Sequence of chain 6.A:
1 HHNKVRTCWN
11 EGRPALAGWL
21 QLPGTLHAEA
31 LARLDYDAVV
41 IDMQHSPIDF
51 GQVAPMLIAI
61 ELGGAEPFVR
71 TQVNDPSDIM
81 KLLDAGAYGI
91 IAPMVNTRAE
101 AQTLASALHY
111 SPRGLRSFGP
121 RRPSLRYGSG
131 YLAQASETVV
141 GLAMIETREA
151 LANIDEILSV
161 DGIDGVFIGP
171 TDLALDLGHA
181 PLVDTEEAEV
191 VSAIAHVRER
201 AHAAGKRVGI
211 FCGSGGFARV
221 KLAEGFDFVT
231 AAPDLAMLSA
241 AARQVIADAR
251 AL

Binding-site contacts:
Ligand atom O1 contacts residue ASP172 of chain 6.A at 3.0 Å (salt-bridge).
Ligand atom C1 contacts residue ASP172 of chain 6.A at 3.8 Å.
Ligand atom C3 contacts residue ARG70 of chain 6.A at 3.9 Å.
Ligand atom O1 contacts residue THR171 of chain 6.A at 3.5 Å (h-bond).
Ligand atom O4 contacts residue GLY169 of chain 6.A at 3.3 Å.
Ligand atom C2 contacts residue GLU146 of chain 6.A at 3.6 Å.
Ligand atom O2 contacts residue PRO170 of chain 6.A at 2.9 Å (h-bond).
Ligand atom C2 contacts residue ARG70 of chain 6.A at 3.8 Å.
Ligand atom O1 contacts residue GLU146 of chain 6.A at 2.8 Å (salt-bridge).
Ligand atom O3 contacts residue MG1 of chain 6.E at 2.1 Å.
Ligand atom O2 contacts residue GLY169 of chain 6.A at 3.0 Å.
Ligand atom C2 contacts residue MG1 of chain 6.E at 2.8 Å.
Ligand atom O3 contacts residue MET144 of chain 6.A at 3.2 Å.
Ligand atom O3 contacts residue ASP172 of chain 6.A at 4.1 Å.
Ligand atom O4 contacts residue PHE167 of chain 6.A at 3.7 Å.
Ligand atom O4 contacts residue ILE168 of chain 6.A at 3.5 Å (h-bond).
Ligand atom C3 contacts residue MET144 of chain 6.A at 4.0 Å (hydrophobic).
Ligand atom C1 contacts residue PRO170 of chain 6.A at 3.5 Å (hydrophobic).
Ligand atom O4 contacts residue PHE211 of chain 6.A at 2.8 Å.
Ligand atom O1 contacts residue MG1 of chain 6.E at 2.2 Å.
Ligand atom O3 contacts residue GLY169 of chain 6.A at 3.9 Å.
Ligand atom C3 contacts residue GLY169 of chain 6.A at 3.9 Å.
Ligand atom O4 contacts residue MET144 of chain 6.A at 3.5 Å.
Ligand atom O2 contacts residue ASP172 of chain 6.A at 3.8 Å.
Ligand atom O1 contacts residue GLY169 of chain 6.A at 3.3 Å.
Ligand atom O3 contacts residue GLU146 of chain 6.A at 3.0 Å (salt-bridge).
Ligand atom C3 contacts residue PHE211 of chain 6.A at 3.6 Å (hydrophobic).
Ligand atom C3 contacts residue MG1 of chain 6.E at 4.2 Å.
Ligand atom O4 contacts residue PRO170 of chain 6.A at 3.5 Å.
Ligand atom C1 contacts residue MG1 of chain 6.E at 2.8 Å.
Ligand atom O3 contacts residue ARG70 of chain 6.A at 2.8 Å (salt-bridge).
Ligand atom C2 contacts residue GLY169 of chain 6.A at 3.4 Å.
Ligand atom C3 contacts residue PRO170 of chain 6.A at 4.0 Å (hydrophobic).
Ligand atom O2 contacts residue MG1 of chain 6.E at 4.0 Å.
Ligand atom C1 contacts residue GLY169 of chain 6.A at 3.1 Å.
Ligand atom O1 contacts residue PRO170 of chain 6.A at 3.9 Å.
Ligand atom C2 contacts residue MET144 of chain 6.A at 3.7 Å (hydrophobic).
Ligand atom O2 contacts residue THR171 of chain 6.A at 2.9 Å (h-bond).
Ligand atom C1 contacts residue THR171 of chain 6.A at 3.4 Å.
Ligand atom C1 contacts residue GLU146 of chain 6.A at 3.5 Å.

The protein below binds the small molecule below.
Small molecule (SMILES): O=C(O)C(=O)CO